A small-molecule ligand and the protein it binds are described below.
Small molecule (SMILES): CC(=O)N[C@H]1[C@H](O[C@H]2[C@H](O)[C@@H](NC(C)=O)CO[C@@H]2CO)O[C@H](CO)[C@@H](O)[C@@H]1O

Binding-site contacts:
Ligand atom O7 contacts residue GLN189 of chain 1.B at 4.1 Å.
Ligand atom C8 contacts residue ILE156 of chain 1.B at 3.8 Å (hydrophobic).
Ligand atom C2 contacts residue ASN191 of chain 1.B at 2.5 Å.
Ligand atom C5 contacts residue ASN191 of chain 1.B at 3.6 Å.
Ligand atom N2 contacts residue ASN191 of chain 1.B at 3.1 Å (h-bond).
Ligand atom C4 contacts residue ASN191 of chain 1.B at 4.2 Å.
Ligand atom O5 contacts residue THR193 of chain 1.B at 3.6 Å.
Ligand atom C8 contacts residue THR150 of chain 1.B at 4.0 Å.
Ligand atom C5 contacts residue THR193 of chain 1.B at 3.6 Å.
Ligand atom C8 contacts residue GLU194 of chain 1.B at 4.3 Å.
Ligand atom O7 contacts residue LYS229 of chain 1.B at 4.1 Å.
Ligand atom C6 contacts residue THR193 of chain 1.B at 4.2 Å.
Ligand atom C3 contacts residue ASN191 of chain 1.B at 3.8 Å.
Ligand atom O6 contacts residue THR193 of chain 1.B at 3.5 Å.
Ligand atom C6 contacts residue GLU194 of chain 1.B at 3.8 Å.
Ligand atom C1 contacts residue ILE156 of chain 1.B at 4.0 Å (hydrophobic).
Ligand atom C7 contacts residue ASN191 of chain 1.B at 3.5 Å.
Ligand atom C1 contacts residue ASN191 of chain 1.B at 1.4 Å.
Ligand atom C1 contacts residue THR193 of chain 1.B at 3.5 Å.
Ligand atom O7 contacts residue THR193 of chain 1.B at 3.7 Å.
Ligand atom O5 contacts residue ASN191 of chain 1.B at 2.2 Å (h-bond).
Ligand atom C7 contacts residue THR193 of chain 1.B at 4.0 Å.
Ligand atom O6 contacts residue GLU194 of chain 1.B at 2.8 Å (salt-bridge).
Ligand atom C8 contacts residue THR193 of chain 1.B at 3.9 Å.
Ligand atom O7 contacts residue ASN191 of chain 1.B at 3.5 Å (h-bond).
Ligand atom N2 contacts residue ILE156 of chain 1.B at 3.6 Å.
Ligand atom C7 contacts residue ILE156 of chain 1.B at 3.8 Å (hydrophobic).
Ligand atom C2 contacts residue ILE156 of chain 1.B at 4.4 Å (hydrophobic).

Sequence of chain 1.B:
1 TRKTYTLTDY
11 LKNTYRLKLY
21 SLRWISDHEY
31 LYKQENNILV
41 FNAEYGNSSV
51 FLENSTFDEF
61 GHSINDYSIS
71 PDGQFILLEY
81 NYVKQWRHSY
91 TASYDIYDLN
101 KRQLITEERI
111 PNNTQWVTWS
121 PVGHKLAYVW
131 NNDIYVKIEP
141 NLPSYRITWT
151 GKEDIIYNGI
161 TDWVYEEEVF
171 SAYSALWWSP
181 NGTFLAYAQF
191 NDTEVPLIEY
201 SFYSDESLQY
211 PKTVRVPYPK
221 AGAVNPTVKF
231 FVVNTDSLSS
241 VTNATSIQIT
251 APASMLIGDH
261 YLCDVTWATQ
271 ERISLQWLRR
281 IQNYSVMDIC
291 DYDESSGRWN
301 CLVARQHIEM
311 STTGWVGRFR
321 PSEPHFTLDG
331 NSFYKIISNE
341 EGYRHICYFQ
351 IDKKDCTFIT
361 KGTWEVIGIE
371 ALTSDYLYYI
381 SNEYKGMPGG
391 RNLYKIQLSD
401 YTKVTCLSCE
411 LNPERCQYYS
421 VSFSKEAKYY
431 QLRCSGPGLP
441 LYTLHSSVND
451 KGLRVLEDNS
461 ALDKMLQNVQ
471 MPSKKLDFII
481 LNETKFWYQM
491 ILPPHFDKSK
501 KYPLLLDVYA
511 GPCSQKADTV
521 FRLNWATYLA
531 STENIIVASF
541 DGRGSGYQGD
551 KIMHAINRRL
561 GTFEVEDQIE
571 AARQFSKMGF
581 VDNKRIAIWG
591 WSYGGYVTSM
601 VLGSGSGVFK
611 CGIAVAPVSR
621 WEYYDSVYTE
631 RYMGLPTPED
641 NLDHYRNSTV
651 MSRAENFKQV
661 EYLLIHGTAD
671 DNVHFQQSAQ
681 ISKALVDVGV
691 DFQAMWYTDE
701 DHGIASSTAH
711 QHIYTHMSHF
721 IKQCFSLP